This protein binds this small molecule.
Small molecule (SMILES): CC(=O)N[C@H]1[C@H](O[C@H]2[C@H](O)[C@@H](NC(C)=O)CO[C@@H]2CO)O[C@H](CO)[C@@H](O)[C@@H]1O

Sequence of chain 1.F:
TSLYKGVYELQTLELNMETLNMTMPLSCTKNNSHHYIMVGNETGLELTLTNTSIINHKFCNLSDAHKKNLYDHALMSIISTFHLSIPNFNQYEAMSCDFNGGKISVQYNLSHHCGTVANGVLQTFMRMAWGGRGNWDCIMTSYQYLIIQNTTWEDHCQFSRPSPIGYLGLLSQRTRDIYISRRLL

Binding-site contacts:
Ligand atom O7 contacts residue LYS116 of chain 1.F at 3.4 Å (salt-bridge).
Ligand atom C8 contacts residue GLN165 of chain 1.F at 4.3 Å.
Ligand atom O5 contacts residue SER169 of chain 1.F at 3.0 Å (h-bond).
Ligand atom C2 contacts residue TYR219 of chain 1.F at 3.2 Å (hydrophobic).
Ligand atom C3 contacts residue ASN167 of chain 1.F at 3.8 Å.
Ligand atom O3 contacts residue TYR219 of chain 1.F at 4.5 Å.
Ligand atom N2 contacts residue ASN167 of chain 1.F at 2.9 Å (h-bond).
Ligand atom C6 contacts residue SER169 of chain 1.F at 3.4 Å.
Ligand atom O7 contacts residue TYR219 of chain 1.F at 4.3 Å.
Ligand atom C1 contacts residue TYR219 of chain 1.F at 3.3 Å (hydrophobic).
Ligand atom C2 contacts residue LYS116 of chain 1.F at 4.3 Å.
Ligand atom C1 contacts residue SER169 of chain 1.F at 3.6 Å.
Ligand atom O5 contacts residue ASN167 of chain 1.F at 2.4 Å (h-bond).
Ligand atom C7 contacts residue LYS116 of chain 1.F at 4.2 Å.
Ligand atom O7 contacts residue ASN167 of chain 1.F at 4.4 Å.
Ligand atom N2 contacts residue TYR219 of chain 1.F at 2.3 Å (h-bond).
Ligand atom C7 contacts residue TYR219 of chain 1.F at 3.2 Å (hydrophobic).
Ligand atom C3 contacts residue TYR219 of chain 1.F at 3.8 Å (hydrophobic).
Ligand atom C7 contacts residue ASN167 of chain 1.F at 3.9 Å.
Ligand atom O6 contacts residue SER169 of chain 1.F at 3.6 Å.
Ligand atom C2 contacts residue ASN167 of chain 1.F at 2.4 Å.
Ligand atom C8 contacts residue ILE113 of chain 1.F at 4.1 Å (hydrophobic).
Ligand atom C8 contacts residue TYR219 of chain 1.F at 3.2 Å (hydrophobic).
Ligand atom C5 contacts residue SER169 of chain 1.F at 3.2 Å.
Ligand atom C1 contacts residue ASN167 of chain 1.F at 1.4 Å.
Ligand atom C5 contacts residue ASN167 of chain 1.F at 3.7 Å.
Ligand atom C4 contacts residue ASN167 of chain 1.F at 4.2 Å.
Ligand atom C8 contacts residue ASN114 of chain 1.F at 4.2 Å.